This protein binds this small molecule.
Small molecule (SMILES): O=C(O)CSc1nc(-c2cccc(Cl)c2)no1

Binding-site contacts:
Ligand atom C contacts residue ARG423 of chain 1.F at 3.6 Å.
Ligand atom N3 contacts residue PRO387 of chain 1.F at 3.8 Å.
Ligand atom N3 contacts residue ARG423 of chain 1.F at 2.9 Å (salt-bridge).
Ligand atom O2 contacts residue TYR163 of chain 1.F at 3.8 Å.
Ligand atom C1 contacts residue ASP397 of chain 1.F at 3.8 Å.
Ligand atom C5 contacts residue ARG423 of chain 1.F at 3.5 Å.
Ligand atom C1B contacts residue TYR163 of chain 1.F at 3.3 Å (hydrophobic).
Ligand atom C2 contacts residue ASP397 of chain 1.F at 3.2 Å.
Ligand atom O1 contacts residue TYR163 of chain 1.F at 3.1 Å.
Ligand atom CL5 contacts residue SER425 of chain 1.F at 3.6 Å.
Ligand atom C3 contacts residue ILE395 of chain 1.F at 3.8 Å (hydrophobic).
Ligand atom C1 contacts residue ARG423 of chain 1.F at 3.7 Å.
Ligand atom C3 contacts residue ALA386 of chain 1.F at 3.4 Å (hydrophobic).
Ligand atom C2 contacts residue ALA386 of chain 1.F at 3.5 Å (hydrophobic).
Ligand atom S3 contacts residue SER403 of chain 1.F at 3.3 Å (h-bond).
Ligand atom C2 contacts residue SER388 of chain 1.F at 3.4 Å.
Ligand atom C1A contacts residue ARG423 of chain 1.F at 3.3 Å.
Ligand atom N2 contacts residue PHE389 of chain 1.F at 3.8 Å.
Ligand atom C4 contacts residue ILE395 of chain 1.F at 3.8 Å (hydrophobic).
Ligand atom O3 contacts residue SER403 of chain 1.F at 2.7 Å (h-bond).
Ligand atom O3 contacts residue ARG423 of chain 1.F at 3.2 Å (salt-bridge).
Ligand atom C2A contacts residue ARG423 of chain 1.F at 3.4 Å.
Ligand atom C4 contacts residue ASP397 of chain 1.F at 3.9 Å.
Ligand atom CL5 contacts residue PHE424 of chain 1.F at 3.8 Å.
Ligand atom CL5 contacts residue ARG423 of chain 1.F at 3.8 Å.
Ligand atom C2 contacts residue PRO387 of chain 1.F at 3.7 Å (hydrophobic).
Ligand atom C4 contacts residue ARG423 of chain 1.F at 3.8 Å.
Ligand atom C6 contacts residue PHE389 of chain 1.F at 3.7 Å (hydrophobic).
Ligand atom C6 contacts residue ARG423 of chain 1.F at 3.7 Å.
Ligand atom O2 contacts residue ARG164 of chain 1.F at 2.9 Å (salt-bridge).
Ligand atom C contacts residue SER403 of chain 1.F at 3.7 Å.
Ligand atom O1 contacts residue ARG423 of chain 1.F at 3.5 Å (salt-bridge).
Ligand atom C3 contacts residue ASP397 of chain 1.F at 3.4 Å.
Ligand atom N2 contacts residue ARG423 of chain 1.F at 3.4 Å (salt-bridge).
Ligand atom C contacts residue ARG164 of chain 1.F at 3.5 Å.
Ligand atom N3 contacts residue ASP397 of chain 1.F at 3.5 Å (salt-bridge).
Ligand atom S3 contacts residue ARG423 of chain 1.F at 3.9 Å.
Ligand atom C3 contacts residue SER388 of chain 1.F at 3.6 Å.
Ligand atom O3 contacts residue TYR404 of chain 1.F at 3.5 Å.
Ligand atom C1 contacts residue SER388 of chain 1.F at 3.6 Å.

Sequence of chain 1.F:
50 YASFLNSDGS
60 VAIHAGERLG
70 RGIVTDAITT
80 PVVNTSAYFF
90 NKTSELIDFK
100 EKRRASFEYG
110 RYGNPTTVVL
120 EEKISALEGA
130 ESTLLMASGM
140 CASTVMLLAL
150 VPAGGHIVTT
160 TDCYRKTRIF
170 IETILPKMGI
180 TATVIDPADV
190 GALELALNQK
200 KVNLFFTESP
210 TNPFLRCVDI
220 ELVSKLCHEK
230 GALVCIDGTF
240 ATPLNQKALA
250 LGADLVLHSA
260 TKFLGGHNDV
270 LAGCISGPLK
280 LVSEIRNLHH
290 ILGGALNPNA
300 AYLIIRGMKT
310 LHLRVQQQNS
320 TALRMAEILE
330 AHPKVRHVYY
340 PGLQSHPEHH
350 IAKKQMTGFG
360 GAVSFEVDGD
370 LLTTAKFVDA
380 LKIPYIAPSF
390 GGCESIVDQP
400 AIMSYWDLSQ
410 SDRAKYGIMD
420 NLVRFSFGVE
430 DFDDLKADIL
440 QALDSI